A small-molecule ligand and the protein it binds are described below.
Small molecule (SMILES): CC(=O)N[C@@H]1[C@@H](O)[C@H](O)[C@@H](CO)O[C@H]1O

Binding-site contacts:
Ligand atom C1 contacts residue ASN93 of chain 1.A at 1.4 Å.
Ligand atom N2 contacts residue ASN93 of chain 1.A at 2.9 Å (h-bond).
Ligand atom C6 contacts residue THR95 of chain 1.A at 4.3 Å.
Ligand atom C1 contacts residue HIS55 of chain 1.A at 4.1 Å.
Ligand atom C3 contacts residue ASN93 of chain 1.A at 3.8 Å.
Ligand atom O7 contacts residue HIS55 of chain 1.A at 4.0 Å.
Ligand atom O5 contacts residue HIS55 of chain 1.A at 3.8 Å.
Ligand atom C4 contacts residue ASN93 of chain 1.A at 4.2 Å.
Ligand atom C2 contacts residue HIS55 of chain 1.A at 4.5 Å.
Ligand atom O7 contacts residue ASN93 of chain 1.A at 3.1 Å (h-bond).
Ligand atom O5 contacts residue ASN93 of chain 1.A at 2.3 Å (h-bond).
Ligand atom C7 contacts residue ASN93 of chain 1.A at 3.2 Å.
Ligand atom C2 contacts residue ASN93 of chain 1.A at 2.4 Å.
Ligand atom C5 contacts residue ASN93 of chain 1.A at 3.6 Å.
Ligand atom C8 contacts residue ASN93 of chain 1.A at 4.3 Å.

Sequence of chain 1.A:
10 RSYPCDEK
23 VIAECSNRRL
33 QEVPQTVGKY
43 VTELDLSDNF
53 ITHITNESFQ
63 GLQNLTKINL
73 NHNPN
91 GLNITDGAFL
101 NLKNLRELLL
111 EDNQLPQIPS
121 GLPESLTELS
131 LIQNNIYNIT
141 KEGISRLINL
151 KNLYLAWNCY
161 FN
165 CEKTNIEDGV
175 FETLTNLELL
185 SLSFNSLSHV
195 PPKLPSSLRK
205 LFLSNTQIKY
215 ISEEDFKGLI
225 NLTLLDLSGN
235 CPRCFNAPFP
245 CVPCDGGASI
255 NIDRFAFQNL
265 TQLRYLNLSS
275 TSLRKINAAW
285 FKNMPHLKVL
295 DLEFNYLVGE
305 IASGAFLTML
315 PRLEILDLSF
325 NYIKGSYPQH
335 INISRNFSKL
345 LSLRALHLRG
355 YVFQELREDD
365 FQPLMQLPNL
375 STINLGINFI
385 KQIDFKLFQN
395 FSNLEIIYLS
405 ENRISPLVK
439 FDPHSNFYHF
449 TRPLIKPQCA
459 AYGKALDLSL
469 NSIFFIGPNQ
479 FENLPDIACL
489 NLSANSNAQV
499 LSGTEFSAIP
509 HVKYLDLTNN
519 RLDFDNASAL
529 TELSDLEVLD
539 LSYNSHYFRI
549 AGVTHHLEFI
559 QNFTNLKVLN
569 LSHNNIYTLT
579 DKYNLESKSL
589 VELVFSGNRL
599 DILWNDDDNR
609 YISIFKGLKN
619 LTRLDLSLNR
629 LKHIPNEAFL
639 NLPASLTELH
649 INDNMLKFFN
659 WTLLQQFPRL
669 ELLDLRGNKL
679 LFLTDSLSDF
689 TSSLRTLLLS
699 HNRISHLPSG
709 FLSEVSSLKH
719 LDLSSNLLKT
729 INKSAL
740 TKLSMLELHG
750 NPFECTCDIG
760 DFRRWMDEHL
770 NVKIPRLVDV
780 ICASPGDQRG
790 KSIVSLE